This protein binds this small molecule.
Small molecule (SMILES): COc1ccc(Cn2cnc3cc4c(cc32)CCC4)cc1C

Sequence of chain 1.B:
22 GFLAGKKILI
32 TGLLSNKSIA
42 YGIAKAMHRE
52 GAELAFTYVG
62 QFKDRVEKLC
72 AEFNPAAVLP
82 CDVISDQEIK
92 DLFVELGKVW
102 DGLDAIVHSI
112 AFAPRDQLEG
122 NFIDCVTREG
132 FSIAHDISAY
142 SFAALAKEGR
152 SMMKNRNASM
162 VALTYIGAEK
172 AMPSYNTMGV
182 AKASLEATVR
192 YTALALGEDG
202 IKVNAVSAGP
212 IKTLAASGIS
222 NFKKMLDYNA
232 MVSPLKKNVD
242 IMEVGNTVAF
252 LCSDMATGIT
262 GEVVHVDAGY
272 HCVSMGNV

Sequence of chain 2.B:
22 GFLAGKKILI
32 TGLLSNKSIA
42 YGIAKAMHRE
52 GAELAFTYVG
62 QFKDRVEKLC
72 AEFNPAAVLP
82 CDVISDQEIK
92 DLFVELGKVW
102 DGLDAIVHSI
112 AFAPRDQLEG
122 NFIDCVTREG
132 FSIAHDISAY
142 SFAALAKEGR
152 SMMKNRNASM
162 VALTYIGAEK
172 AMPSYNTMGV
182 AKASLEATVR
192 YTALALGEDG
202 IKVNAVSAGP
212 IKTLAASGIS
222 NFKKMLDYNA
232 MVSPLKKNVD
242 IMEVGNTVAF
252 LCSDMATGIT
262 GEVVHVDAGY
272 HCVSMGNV

Binding-site contacts:
Ligand atom C1 contacts residue TYR166 of chain 1.B at 3.4 Å (hydrophobic).
Ligand atom C14 contacts residue NAD1 of chain 1.F at 3.6 Å.
Ligand atom C8 contacts residue PHE223 of chain 1.B at 3.5 Å (hydrophobic).
Ligand atom C13 contacts residue TYR176 of chain 1.B at 4.0 Å (hydrophobic).
Ligand atom C7 contacts residue TYR176 of chain 1.B at 3.6 Å (hydrophobic).
Ligand atom C19 contacts residue ALA216 of chain 1.B at 3.4 Å (hydrophobic).
Ligand atom C6 contacts residue ILE220 of chain 1.B at 3.5 Å (hydrophobic).
Ligand atom C3 contacts residue MET226 of chain 1.B at 3.9 Å (hydrophobic).
Ligand atom C17 contacts residue ALA216 of chain 1.B at 3.2 Å (hydrophobic).
Ligand atom N21 contacts residue TYR176 of chain 1.B at 3.9 Å.
Ligand atom C10 contacts residue TYR176 of chain 1.B at 3.6 Å (hydrophobic).
Ligand atom C4 contacts residue PHE223 of chain 1.B at 4.0 Å (hydrophobic).
Ligand atom C1 contacts residue MET173 of chain 1.B at 3.9 Å (hydrophobic).
Ligand atom C22 contacts residue NAD1 of chain 1.F at 3.4 Å.
Ligand atom C22 contacts residue PHE223 of chain 1.B at 3.9 Å (hydrophobic).
Ligand atom C16 contacts residue ALA112 of chain 1.B at 3.8 Å (hydrophobic).
Ligand atom C14 contacts residue ALA112 of chain 1.B at 3.7 Å (hydrophobic).
Ligand atom C1 contacts residue MET226 of chain 1.B at 3.7 Å (hydrophobic).
Ligand atom N11 contacts residue NAD1 of chain 1.F at 2.6 Å (h-bond).
Ligand atom C20 contacts residue ALA216 of chain 1.B at 3.2 Å (hydrophobic).
Ligand atom C6 contacts residue TYR176 of chain 1.B at 3.5 Å (hydrophobic).
Ligand atom C10 contacts residue NAD1 of chain 1.F at 3.4 Å.
Ligand atom C8 contacts residue TYR166 of chain 1.B at 4.0 Å (hydrophobic).
Ligand atom C17 contacts residue LEU119 of chain 1.B at 3.9 Å (hydrophobic).
Ligand atom C12 contacts residue TYR176 of chain 1.B at 3.3 Å (hydrophobic).
Ligand atom C5 contacts residue TYR176 of chain 1.B at 3.5 Å (hydrophobic).
Ligand atom C5 contacts residue ILE220 of chain 1.B at 4.0 Å (hydrophobic).
Ligand atom C12 contacts residue NAD1 of chain 1.F at 3.4 Å.
Ligand atom N21 contacts residue NAD1 of chain 1.F at 3.9 Å.
Ligand atom C1 contacts residue MET276 of chain 2.B at 3.8 Å (hydrophobic).
Ligand atom C8 contacts residue NAD1 of chain 1.F at 3.7 Å.
Ligand atom C4 contacts residue TYR166 of chain 1.B at 3.4 Å (hydrophobic).
Ligand atom O2 contacts residue MET226 of chain 1.B at 3.3 Å (h-bond).
Ligand atom N11 contacts residue TYR176 of chain 1.B at 2.8 Å (h-bond).
Ligand atom C7 contacts residue ILE220 of chain 1.B at 4.0 Å (hydrophobic).
Ligand atom C14 contacts residue MET179 of chain 1.B at 3.8 Å (hydrophobic).
Ligand atom C16 contacts residue PHE113 of chain 1.B at 3.9 Å (hydrophobic).
Ligand atom C9 contacts residue PHE223 of chain 1.B at 3.6 Å (hydrophobic).
Ligand atom C16 contacts residue MET179 of chain 1.B at 3.6 Å (hydrophobic).
Ligand atom C3 contacts residue TYR166 of chain 1.B at 4.0 Å (hydrophobic).